The small molecule below binds the protein below.
Small molecule (SMILES): N=c1ccn([C@@H]2O[C@H](CO[P](=O)(O)O[C@H]3[C@@H](O)[C@H](n4cnc5c(N)ncnc54)O[C@@H]3CO[P](=O)(O)O[C@H]3[C@@H](O)[C@H](n4ccc(N)nc4=O)O[C@@H]3CO[P](=O)(O)O[C@H]3[C@@H](O)[C@H](n4ccc(=O)[nH]c4=O)O[C@@H]3CO[P](=O)(O)O[C@H]3[C@@H](O)[C@H](n4cnc5c(N)ncnc54)O[C@@H]3CO[P](=O)(O)O[C@H]3[C@@H](O)[C@H](n4cnc5c(=O)nc(N)[nH]c54)O[C@@H]3CO[P](=O)(O)O[C@H]3[C@@H](O)[C@H](n4cnc5c(=O)nc(N)[nH]c54)O[C@@H]3CO)[C@@H](O[P](=O)(O)OC[C@H]3O[C@@H](n4ccc(N)nc4=O)[C@H](O)[C@@H]3O)[C@H]2O)c(=O)[nH]1

Binding-site contacts:
Ligand atom C5' contacts residue TYR85 of chain 2.E at 2.9 Å (hydrophobic).
Ligand atom N7 contacts residue THR45 of chain 2.E at 2.6 Å (h-bond).
Ligand atom C6 contacts residue THR45 of chain 2.E at 3.3 Å.
Ligand atom N9 contacts residue LYS61 of chain 2.E at 3.3 Å (salt-bridge).
Ligand atom C1' contacts residue LYS61 of chain 2.E at 3.7 Å.
Ligand atom O2' contacts residue GLU63 of chain 2.E at 3.2 Å (salt-bridge).
Ligand atom C8 contacts residue THR45 of chain 2.E at 3.8 Å.
Ligand atom C2' contacts residue TYR85 of chain 2.E at 3.4 Å (hydrophobic).
Ligand atom N6 contacts residue CYS46 of chain 2.E at 3.3 Å (h-bond).
Ligand atom N6 contacts residue THR59 of chain 2.E at 2.8 Å (h-bond).
Ligand atom P contacts residue TYR85 of chain 2.E at 3.6 Å.
Ligand atom C3' contacts residue GLU63 of chain 2.E at 3.7 Å.
Ligand atom N1 contacts residue THR59 of chain 2.E at 3.6 Å.
Ligand atom C2 contacts residue SER47 of chain 2.E at 3.2 Å.
Ligand atom N4 contacts residue TYR85 of chain 2.E at 3.8 Å.
Ligand atom C4 contacts residue TYR85 of chain 2.E at 3.6 Å (hydrophobic).
Ligand atom C2 contacts residue TYR85 of chain 2.E at 3.6 Å (hydrophobic).
Ligand atom N6 contacts residue THR45 of chain 2.E at 2.7 Å (h-bond).
Ligand atom O2 contacts residue ASN87 of chain 2.E at 3.3 Å (h-bond).
Ligand atom O4' contacts residue LYS61 of chain 2.E at 2.8 Å (salt-bridge).
Ligand atom C5 contacts residue LYS61 of chain 2.E at 3.8 Å.
Ligand atom O3' contacts residue TYR85 of chain 2.E at 3.8 Å.
Ligand atom C6 contacts residue THR59 of chain 2.E at 3.6 Å.
Ligand atom O2' contacts residue TYR85 of chain 2.E at 3.4 Å.
Ligand atom C4 contacts residue LYS61 of chain 2.E at 3.7 Å.
Ligand atom O5' contacts residue TYR85 of chain 2.E at 3.8 Å.
Ligand atom N7 contacts residue LYS61 of chain 2.E at 3.3 Å.
Ligand atom C4' contacts residue TYR85 of chain 2.E at 3.2 Å (hydrophobic).
Ligand atom C3' contacts residue TYR85 of chain 2.E at 3.4 Å (hydrophobic).
Ligand atom N1 contacts residue SER47 of chain 2.E at 2.9 Å (h-bond).
Ligand atom OP2 contacts residue LYS43 of chain 2.E at 2.7 Å (salt-bridge).
Ligand atom OP2 contacts residue TYR85 of chain 2.E at 2.6 Å (h-bond).
Ligand atom C8 contacts residue LYS61 of chain 2.E at 3.4 Å.
Ligand atom C5' contacts residue LYS61 of chain 2.E at 3.7 Å.
Ligand atom C5 contacts residue THR45 of chain 2.E at 3.2 Å.
Ligand atom N1 contacts residue TYR85 of chain 2.E at 3.5 Å.
Ligand atom C6 contacts residue TYR85 of chain 2.E at 3.6 Å (hydrophobic).
Ligand atom C2' contacts residue GLU63 of chain 2.E at 3.5 Å.
Ligand atom N3 contacts residue TYR85 of chain 2.E at 3.5 Å.
Ligand atom C5 contacts residue TYR85 of chain 2.E at 3.7 Å (hydrophobic).

Sequence of chain 2.E:
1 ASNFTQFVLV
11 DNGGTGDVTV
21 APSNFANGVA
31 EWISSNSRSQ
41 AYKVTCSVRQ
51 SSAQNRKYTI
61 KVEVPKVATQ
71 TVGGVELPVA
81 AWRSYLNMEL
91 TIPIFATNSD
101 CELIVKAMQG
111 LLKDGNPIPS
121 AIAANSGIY